Sequence of chain 47.A:
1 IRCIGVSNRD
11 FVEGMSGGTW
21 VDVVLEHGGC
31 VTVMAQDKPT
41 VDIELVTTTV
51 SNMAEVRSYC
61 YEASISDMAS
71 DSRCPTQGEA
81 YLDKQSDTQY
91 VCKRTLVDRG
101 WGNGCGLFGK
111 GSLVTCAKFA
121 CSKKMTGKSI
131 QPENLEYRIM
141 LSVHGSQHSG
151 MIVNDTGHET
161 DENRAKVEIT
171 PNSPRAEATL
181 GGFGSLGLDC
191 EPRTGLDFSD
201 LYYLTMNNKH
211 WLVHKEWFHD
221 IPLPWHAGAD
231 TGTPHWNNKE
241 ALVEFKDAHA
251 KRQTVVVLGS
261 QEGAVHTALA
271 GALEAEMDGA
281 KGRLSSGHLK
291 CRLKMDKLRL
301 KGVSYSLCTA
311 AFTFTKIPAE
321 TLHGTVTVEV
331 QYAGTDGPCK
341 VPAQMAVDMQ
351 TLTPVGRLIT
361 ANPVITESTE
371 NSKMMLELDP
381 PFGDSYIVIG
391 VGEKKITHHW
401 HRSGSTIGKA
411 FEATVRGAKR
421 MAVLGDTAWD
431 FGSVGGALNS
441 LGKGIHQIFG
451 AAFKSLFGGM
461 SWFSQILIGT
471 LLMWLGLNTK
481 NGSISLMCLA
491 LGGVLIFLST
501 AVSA

Binding-site contacts:
Ligand atom O5 contacts residue MET151 of chain 47.A at 3.9 Å.
Ligand atom C2 contacts residue ASN154 of chain 47.A at 2.5 Å.
Ligand atom O7 contacts residue ASN154 of chain 47.A at 4.3 Å.
Ligand atom C8 contacts residue ASN154 of chain 47.A at 2.8 Å.
Ligand atom C7 contacts residue ASN154 of chain 47.A at 3.3 Å.
Ligand atom C3 contacts residue ASN154 of chain 47.A at 3.8 Å.
Ligand atom C1 contacts residue THR156 of chain 47.A at 3.2 Å.
Ligand atom C1 contacts residue ASN154 of chain 47.A at 1.4 Å.
Ligand atom C6 contacts residue MET151 of chain 47.A at 4.0 Å (hydrophobic).
Ligand atom C5 contacts residue THR156 of chain 47.A at 4.1 Å.
Ligand atom C5 contacts residue ASN154 of chain 47.A at 3.7 Å.
Ligand atom C3 contacts residue THR156 of chain 47.A at 4.5 Å.
Ligand atom O6 contacts residue MET151 of chain 47.A at 4.0 Å.
Ligand atom C4 contacts residue ASN154 of chain 47.A at 4.3 Å.
Ligand atom N2 contacts residue ASN154 of chain 47.A at 2.9 Å (h-bond).
Ligand atom O5 contacts residue ASN154 of chain 47.A at 2.3 Å (h-bond).
Ligand atom O5 contacts residue THR156 of chain 47.A at 3.9 Å.
Ligand atom N2 contacts residue THR156 of chain 47.A at 4.3 Å.
Ligand atom C2 contacts residue THR156 of chain 47.A at 4.2 Å.

The small molecule below binds the protein below.
Small molecule (SMILES): CC(=O)N[C@@H]1[C@@H](O)[C@H](O)[C@@H](CO)O[C@H]1O